Sequence of chain 1.A:
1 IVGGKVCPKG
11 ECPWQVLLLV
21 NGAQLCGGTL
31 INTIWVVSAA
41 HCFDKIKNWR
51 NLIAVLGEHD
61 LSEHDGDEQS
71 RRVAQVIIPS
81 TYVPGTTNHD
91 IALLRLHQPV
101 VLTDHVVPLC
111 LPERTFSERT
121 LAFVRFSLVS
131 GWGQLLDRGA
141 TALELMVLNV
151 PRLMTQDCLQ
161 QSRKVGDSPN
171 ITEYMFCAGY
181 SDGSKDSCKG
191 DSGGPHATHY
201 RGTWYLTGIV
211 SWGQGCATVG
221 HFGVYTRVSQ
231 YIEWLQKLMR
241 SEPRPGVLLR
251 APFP

Binding-site contacts:
Ligand atom O contacts residue SER62 of chain 1.A at 3.1 Å.
Ligand atom CB contacts residue GLY22 of chain 1.A at 3.1 Å.
Ligand atom N contacts residue SER62 of chain 1.A at 3.6 Å.
Ligand atom OH contacts residue GLU58 of chain 1.A at 3.1 Å (salt-bridge).
Ligand atom OD2 contacts residue HIS64 of chain 1.A at 2.3 Å (h-bond).
Ligand atom O contacts residue GLY22 of chain 1.A at 3.4 Å (h-bond).
Ligand atom OD1 contacts residue HIS64 of chain 1.A at 3.5 Å (h-bond).
Ligand atom CZ2 contacts residue GLU68 of chain 1.A at 3.6 Å.
Ligand atom C contacts residue GLY22 of chain 1.A at 3.6 Å.
Ligand atom CG contacts residue GLY22 of chain 1.A at 3.1 Å.
Ligand atom CZ contacts residue LEU61 of chain 1.A at 3.2 Å (hydrophobic).
Ligand atom N contacts residue GLY22 of chain 1.A at 2.6 Å (h-bond).
Ligand atom C contacts residue LEU61 of chain 1.A at 3.6 Å (hydrophobic).
Ligand atom CZ contacts residue LEU136 of chain 1.A at 3.4 Å (hydrophobic).
Ligand atom CZ contacts residue ASP137 of chain 1.A at 3.5 Å.
Ligand atom NH1 contacts residue ARG138 of chain 1.A at 3.6 Å.
Ligand atom O contacts residue LEU143 of chain 1.A at 3.2 Å.
Ligand atom NH2 contacts residue LEU135 of chain 1.A at 2.7 Å (h-bond).
Ligand atom CG contacts residue HIS64 of chain 1.A at 3.2 Å.
Ligand atom NH2 contacts residue ASP137 of chain 1.A at 3.1 Å (salt-bridge).
Ligand atom CG contacts residue HIS64 of chain 1.A at 3.2 Å.
Ligand atom CA contacts residue LEU61 of chain 1.A at 3.4 Å (hydrophobic).
Ligand atom NH2 contacts residue LEU136 of chain 1.A at 2.5 Å (h-bond).
Ligand atom CD1 contacts residue HIS64 of chain 1.A at 3.1 Å.
Ligand atom OH contacts residue LEU61 of chain 1.A at 2.7 Å.
Ligand atom CG contacts residue LEU143 of chain 1.A at 3.4 Å (hydrophobic).
Ligand atom CA contacts residue GLY22 of chain 1.A at 3.4 Å.
Ligand atom CG1 contacts residue LEU61 of chain 1.A at 3.0 Å (hydrophobic).
Ligand atom CZ3 contacts residue VAL55 of chain 1.A at 3.5 Å (hydrophobic).
Ligand atom N contacts residue LEU61 of chain 1.A at 2.9 Å (h-bond).
Ligand atom CD2 contacts residue ILE53 of chain 1.A at 3.6 Å (hydrophobic).
Ligand atom OH contacts residue VAL55 of chain 1.A at 3.5 Å.
Ligand atom CB contacts residue HIS64 of chain 1.A at 3.4 Å.
Ligand atom CE2 contacts residue SER70 of chain 1.A at 3.2 Å.
Ligand atom NE1 contacts residue HIS64 of chain 1.A at 3.5 Å.
Ligand atom CH2 contacts residue VAL55 of chain 1.A at 3.5 Å (hydrophobic).
Ligand atom CE1 contacts residue GLU58 of chain 1.A at 3.6 Å.
Ligand atom CD2 contacts residue GLN24 of chain 1.A at 3.4 Å.
Ligand atom NH1 contacts residue ASP137 of chain 1.A at 3.1 Å (salt-bridge).
Ligand atom CD2 contacts residue GLY22 of chain 1.A at 3.5 Å.

This protein binds this small molecule.
Small molecule (SMILES): CC(=O)N[C@@H](C)C(=O)N[C@@H](CC(C)C)C(=O)N[C@H]1CSSC[C@@H](C(=O)N[C@@H](CCC(N)=O)C(=O)N[C@@H](Cc2ccccc2)C(=O)N[C@H](C(=O)N[C@@H](CCC(=O)O)C(N)=O)C(C)C)NC(=O)[C@H](Cc2ccc(O)cc2)NC(=O)[C@H](CC2=CN=C3C=CC=CC23)NC(=O)[C@H](CCCN=C(N)N)NC(=O)[C@H](CC(=O)O)NC(=O)[C@H](C(C)C)NC(=O)[C@H](CCCN=C(N)N)NC(=O)[C@@H]2CCCN2C(=O)[C@H](CC(=O)O)NC(=O)[C@H](CC(=O)O)NC1=O